Binding-site contacts:
Ligand atom C5 contacts residue ASN25 of chain 1.W at 3.6 Å.
Ligand atom C8 contacts residue GLU22 of chain 1.W at 4.0 Å.
Ligand atom C5 contacts residue GLU24 of chain 1.W at 4.5 Å.
Ligand atom N2 contacts residue ASN25 of chain 1.W at 3.0 Å (h-bond).
Ligand atom N2 contacts residue GLU24 of chain 1.W at 3.2 Å (salt-bridge).
Ligand atom O5 contacts residue GLU24 of chain 1.W at 4.4 Å.
Ligand atom O5 contacts residue ASN25 of chain 1.W at 2.3 Å (h-bond).
Ligand atom C3 contacts residue ASN25 of chain 1.W at 3.8 Å.
Ligand atom C8 contacts residue ASN25 of chain 1.W at 4.5 Å.
Ligand atom C1 contacts residue GLU24 of chain 1.W at 3.4 Å.
Ligand atom C2 contacts residue ASN25 of chain 1.W at 2.5 Å.
Ligand atom C8 contacts residue GLU24 of chain 1.W at 4.0 Å.
Ligand atom O7 contacts residue ASN25 of chain 1.W at 3.2 Å (h-bond).
Ligand atom C1 contacts residue ASN25 of chain 1.W at 1.4 Å.
Ligand atom C7 contacts residue GLU24 of chain 1.W at 4.2 Å.
Ligand atom C3 contacts residue GLU24 of chain 1.W at 3.7 Å.
Ligand atom C8 contacts residue HIS21 of chain 1.W at 3.6 Å.
Ligand atom C4 contacts residue ASN25 of chain 1.W at 4.2 Å.
Ligand atom C7 contacts residue ASN25 of chain 1.W at 3.3 Å.
Ligand atom C2 contacts residue GLU24 of chain 1.W at 3.6 Å.

This small molecule binds to this protein.
Small molecule (SMILES): CC(=O)N[C@H]1[C@H](O[C@H]2[C@H](O)[C@@H](NC(C)=O)CO[C@@H]2CO[C@@H]2O[C@@H](C)[C@@H](O)[C@@H](O)[C@@H]2O)O[C@H](CO)[C@@H](O[C@@H]2O[C@H](CO)[C@@H](O)[C@H](O)[C@@H]2O)[C@@H]1O

Sequence of chain 1.W:
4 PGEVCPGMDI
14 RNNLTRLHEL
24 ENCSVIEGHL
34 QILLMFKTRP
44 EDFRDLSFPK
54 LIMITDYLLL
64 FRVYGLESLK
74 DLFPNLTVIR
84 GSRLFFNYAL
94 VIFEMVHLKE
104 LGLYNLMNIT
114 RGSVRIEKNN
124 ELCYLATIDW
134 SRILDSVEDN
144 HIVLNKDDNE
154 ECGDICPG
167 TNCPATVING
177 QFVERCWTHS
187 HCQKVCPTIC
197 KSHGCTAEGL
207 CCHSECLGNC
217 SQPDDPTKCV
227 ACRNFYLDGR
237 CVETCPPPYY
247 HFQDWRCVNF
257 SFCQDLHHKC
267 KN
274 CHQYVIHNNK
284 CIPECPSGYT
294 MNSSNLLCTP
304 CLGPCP